Binding-site contacts:
Ligand atom C5 contacts residue PHE1083 of chain 1.A at 4.0 Å (hydrophobic).
Ligand atom O5 contacts residue PHE1083 of chain 1.A at 3.9 Å.
Ligand atom C7 contacts residue THR1080 of chain 1.A at 4.2 Å.
Ligand atom C4 contacts residue ASN1078 of chain 1.A at 4.2 Å.
Ligand atom C6 contacts residue PHE1083 of chain 1.A at 3.6 Å (hydrophobic).
Ligand atom C2 contacts residue ASN1078 of chain 1.A at 2.5 Å.
Ligand atom O7 contacts residue ASN1078 of chain 1.A at 3.3 Å (h-bond).
Ligand atom C8 contacts residue THR1080 of chain 1.A at 3.8 Å.
Ligand atom C1 contacts residue ASN1078 of chain 1.A at 1.4 Å.
Ligand atom O5 contacts residue ASN1078 of chain 1.A at 2.4 Å (h-bond).
Ligand atom C5 contacts residue ASN1078 of chain 1.A at 3.7 Å.
Ligand atom C3 contacts residue ASN1078 of chain 1.A at 3.8 Å.
Ligand atom C3 contacts residue THR1080 of chain 1.A at 3.8 Å.
Ligand atom O7 contacts residue HIS1081 of chain 1.A at 4.0 Å.
Ligand atom C8 contacts residue ASN1078 of chain 1.A at 4.2 Å.
Ligand atom C1 contacts residue THR1080 of chain 1.A at 3.8 Å.
Ligand atom C5 contacts residue THR1080 of chain 1.A at 4.5 Å.
Ligand atom C7 contacts residue ASN1078 of chain 1.A at 3.3 Å.
Ligand atom N2 contacts residue ASN1078 of chain 1.A at 2.9 Å (h-bond).
Ligand atom N2 contacts residue THR1080 of chain 1.A at 3.5 Å.
Ligand atom C2 contacts residue THR1080 of chain 1.A at 4.0 Å.

Sequence of chain 1.A:
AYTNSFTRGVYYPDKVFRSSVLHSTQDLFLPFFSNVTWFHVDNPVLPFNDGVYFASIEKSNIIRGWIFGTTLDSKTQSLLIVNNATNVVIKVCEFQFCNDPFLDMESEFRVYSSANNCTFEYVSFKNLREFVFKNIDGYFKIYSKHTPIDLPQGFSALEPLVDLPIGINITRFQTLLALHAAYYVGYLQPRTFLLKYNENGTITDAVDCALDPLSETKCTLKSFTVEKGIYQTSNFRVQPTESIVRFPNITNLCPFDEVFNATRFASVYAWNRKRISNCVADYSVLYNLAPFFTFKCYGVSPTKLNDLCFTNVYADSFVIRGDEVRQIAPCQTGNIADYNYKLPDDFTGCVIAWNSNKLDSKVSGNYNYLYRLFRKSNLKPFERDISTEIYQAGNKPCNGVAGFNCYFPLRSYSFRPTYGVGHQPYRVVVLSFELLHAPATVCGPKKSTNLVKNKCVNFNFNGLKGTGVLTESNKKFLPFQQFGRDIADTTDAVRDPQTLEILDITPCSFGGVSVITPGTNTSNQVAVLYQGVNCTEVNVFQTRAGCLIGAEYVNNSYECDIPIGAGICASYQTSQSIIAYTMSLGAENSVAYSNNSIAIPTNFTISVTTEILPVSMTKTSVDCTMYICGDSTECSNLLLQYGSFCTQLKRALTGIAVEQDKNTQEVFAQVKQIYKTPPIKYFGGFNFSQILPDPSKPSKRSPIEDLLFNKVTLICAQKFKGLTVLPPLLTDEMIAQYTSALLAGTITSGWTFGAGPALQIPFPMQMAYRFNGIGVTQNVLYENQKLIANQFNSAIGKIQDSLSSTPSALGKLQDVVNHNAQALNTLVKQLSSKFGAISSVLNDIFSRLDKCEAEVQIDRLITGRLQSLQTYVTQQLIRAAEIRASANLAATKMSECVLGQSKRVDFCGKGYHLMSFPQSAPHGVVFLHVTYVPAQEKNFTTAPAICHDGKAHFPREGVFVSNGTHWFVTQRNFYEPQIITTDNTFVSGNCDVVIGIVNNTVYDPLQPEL

The small molecule below binds the protein below.
Small molecule (SMILES): CC(=O)N[C@H]1[C@H](O[C@H]2[C@H](O)[C@@H](NC(C)=O)CO[C@@H]2CO)O[C@H](CO)[C@@H](O)[C@@H]1O